Sequence of chain 1.A:
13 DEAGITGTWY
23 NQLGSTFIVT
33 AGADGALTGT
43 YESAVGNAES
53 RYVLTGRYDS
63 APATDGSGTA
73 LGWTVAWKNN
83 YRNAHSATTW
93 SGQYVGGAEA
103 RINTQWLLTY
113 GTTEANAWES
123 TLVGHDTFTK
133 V

Sequence of chain 2.B:
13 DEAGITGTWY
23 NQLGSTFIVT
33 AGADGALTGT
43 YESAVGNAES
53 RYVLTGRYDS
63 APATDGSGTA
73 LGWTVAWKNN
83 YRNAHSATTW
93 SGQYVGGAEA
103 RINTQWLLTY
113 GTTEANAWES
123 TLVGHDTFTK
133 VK

A small-molecule ligand and the protein it binds are described below.
Small molecule (SMILES): CC(C)(C)[P](CCNC(=O)CCCC[C@@H]1SC[C@@H]2NC(=O)N[C@@H]21)(C(C)(C)C)[Pd]1(Cl)CC=C1c1ccccc1

Binding-site contacts:
Ligand atom C30 contacts residue LEU124 of chain 2.B at 3.6 Å (hydrophobic).
Ligand atom O07 contacts residue ASN49 of chain 2.B at 2.8 Å (h-bond).
Ligand atom C24 contacts residue ASN49 of chain 2.B at 3.7 Å.
Ligand atom C02 contacts residue SER45 of chain 2.B at 3.4 Å.
Ligand atom O34 contacts residue ASP128 of chain 2.B at 3.7 Å.
Ligand atom C03 contacts residue LEU110 of chain 2.B at 3.7 Å (hydrophobic).
Ligand atom C29 contacts residue GLU121 of chain 1.A at 3.2 Å.
Ligand atom S38 contacts residue THR90 of chain 2.B at 3.2 Å (h-bond).
Ligand atom C33 contacts residue ASN23 of chain 2.B at 3.6 Å.
Ligand atom C33 contacts residue TYR43 of chain 2.B at 3.2 Å (hydrophobic).
Ligand atom N35 contacts residue TYR43 of chain 2.B at 3.8 Å.
Ligand atom C02 contacts residue VAL47 of chain 2.B at 3.8 Å (hydrophobic).
Ligand atom C37 contacts residue TRP108 of chain 2.B at 3.4 Å (hydrophobic).
Ligand atom C04 contacts residue TRP79 of chain 2.B at 3.5 Å (hydrophobic).
Ligand atom O34 contacts residue ASN23 of chain 2.B at 2.9 Å (h-bond).
Ligand atom N35 contacts residue LEU25 of chain 2.B at 3.8 Å.
Ligand atom O07 contacts residue GLY48 of chain 2.B at 3.5 Å.
Ligand atom C33 contacts residue SER27 of chain 2.B at 3.6 Å.
Ligand atom C06 contacts residue ASN49 of chain 2.B at 3.7 Å.
Ligand atom C01 contacts residue TRP120 of chain 1.A at 3.7 Å (hydrophobic).
Ligand atom S38 contacts residue TRP79 of chain 2.B at 3.5 Å.
Ligand atom O34 contacts residue SER27 of chain 2.B at 2.8 Å (h-bond).
Ligand atom C03 contacts residue TRP79 of chain 2.B at 3.7 Å (hydrophobic).
Ligand atom C29 contacts residue LEU124 of chain 2.B at 3.5 Å (hydrophobic).
Ligand atom C25 contacts residue GLU121 of chain 1.A at 3.5 Å.
Ligand atom N32 contacts residue VAL47 of chain 2.B at 3.7 Å.
Ligand atom C09 contacts residue SER88 of chain 2.B at 3.8 Å.
Ligand atom C36 contacts residue TRP108 of chain 2.B at 3.8 Å (hydrophobic).
Ligand atom N32 contacts residue SER45 of chain 2.B at 3.2 Å (h-bond).
Ligand atom C31 contacts residue VAL47 of chain 2.B at 3.7 Å (hydrophobic).
Ligand atom C33 contacts residue LEU25 of chain 2.B at 3.9 Å (hydrophobic).
Ligand atom C05 contacts residue TRP79 of chain 2.B at 3.4 Å (hydrophobic).
Ligand atom C33 contacts residue ASP128 of chain 2.B at 3.7 Å.
Ligand atom N35 contacts residue ASP128 of chain 2.B at 2.9 Å (salt-bridge).
Ligand atom C02 contacts residue TRP79 of chain 2.B at 3.8 Å (hydrophobic).
Ligand atom C25 contacts residue TRP120 of chain 1.A at 3.7 Å (hydrophobic).
Ligand atom S38 contacts residue TRP92 of chain 2.B at 3.8 Å.
Ligand atom O34 contacts residue TYR43 of chain 2.B at 2.3 Å (h-bond).
Ligand atom N08 contacts residue SER88 of chain 2.B at 3.0 Å (h-bond).
Ligand atom N08 contacts residue ALA86 of chain 2.B at 3.6 Å.